Binding-site contacts:
Ligand atom O3 contacts residue PRO99 of chain 1.A at 3.6 Å.
Ligand atom C16 contacts residue PHE161 of chain 1.A at 3.4 Å (hydrophobic).
Ligand atom C19 contacts residue ASP160 of chain 1.A at 3.3 Å.
Ligand atom N contacts residue CYS98 of chain 1.A at 3.0 Å (h-bond).
Ligand atom C9 contacts residue GLU96 of chain 1.A at 3.6 Å.
Ligand atom F3 contacts residue LEU133 of chain 1.A at 3.5 Å.
Ligand atom F contacts residue GLU66 of chain 1.A at 3.4 Å.
Ligand atom C20 contacts residue ASP160 of chain 1.A at 3.4 Å.
Ligand atom O1 contacts residue ALA159 of chain 1.A at 3.5 Å.
Ligand atom O3 contacts residue GLY101 of chain 1.A at 3.4 Å (h-bond).
Ligand atom C4 contacts residue CYS98 of chain 1.A at 3.7 Å (hydrophobic).
Ligand atom O3 contacts residue CYS98 of chain 1.A at 3.2 Å (h-bond).
Ligand atom N4 contacts residue GLU66 of chain 1.A at 2.9 Å (salt-bridge).
Ligand atom N2 contacts residue PHE97 of chain 1.A at 3.6 Å.
Ligand atom C15 contacts residue ILE95 of chain 1.A at 3.4 Å (hydrophobic).
Ligand atom C14 contacts residue ILE95 of chain 1.A at 3.2 Å (hydrophobic).
Ligand atom C18 contacts residue ASP160 of chain 1.A at 3.4 Å.
Ligand atom C8 contacts residue ALA48 of chain 1.A at 3.3 Å (hydrophobic).
Ligand atom F2 contacts residue HIS140 of chain 1.A at 3.6 Å.
Ligand atom O contacts residue ALA48 of chain 1.A at 3.7 Å.
Ligand atom O3 contacts residue PHE97 of chain 1.A at 3.5 Å.
Ligand atom O1 contacts residue VAL79 of chain 1.A at 3.5 Å.
Ligand atom C11 contacts residue PHE161 of chain 1.A at 3.4 Å (hydrophobic).
Ligand atom N3 contacts residue GLU66 of chain 1.A at 2.8 Å (salt-bridge).
Ligand atom F1 contacts residue ILE78 of chain 1.A at 3.3 Å.
Ligand atom N contacts residue PHE97 of chain 1.A at 3.3 Å.
Ligand atom C17 contacts residue GLU66 of chain 1.A at 3.4 Å.
Ligand atom O1 contacts residue ASP160 of chain 1.A at 2.9 Å (salt-bridge).
Ligand atom C contacts residue EDO1 of chain 1.C at 3.4 Å.
Ligand atom C7 contacts residue ALA48 of chain 1.A at 3.4 Å (hydrophobic).
Ligand atom N4 contacts residue ASP160 of chain 1.A at 3.4 Å (salt-bridge).
Ligand atom C12 contacts residue ILE95 of chain 1.A at 3.5 Å (hydrophobic).
Ligand atom C6 contacts residue PHE161 of chain 1.A at 3.6 Å (hydrophobic).
Ligand atom C21 contacts residue ILE69 of chain 1.A at 3.6 Å (hydrophobic).
Ligand atom O contacts residue PHE161 of chain 1.A at 3.3 Å.
Ligand atom C13 contacts residue ILE95 of chain 1.A at 3.2 Å (hydrophobic).
Ligand atom N2 contacts residue CYS98 of chain 1.A at 3.1 Å (h-bond).
Ligand atom C17 contacts residue ASP160 of chain 1.A at 3.7 Å.
Ligand atom C25 contacts residue PRO99 of chain 1.A at 3.2 Å (hydrophobic).
Ligand atom F contacts residue LEU168 of chain 1.A at 3.3 Å.

A protein and the small-molecule ligand that binds it are described below.
Small molecule (SMILES): O=C(Nc1ccc(Oc2ccc3[nH]c(NC(=O)c4ccco4)nc3c2)cc1)Nc1cc(C(F)(F)F)ccc1F

Sequence of chain 1.A:
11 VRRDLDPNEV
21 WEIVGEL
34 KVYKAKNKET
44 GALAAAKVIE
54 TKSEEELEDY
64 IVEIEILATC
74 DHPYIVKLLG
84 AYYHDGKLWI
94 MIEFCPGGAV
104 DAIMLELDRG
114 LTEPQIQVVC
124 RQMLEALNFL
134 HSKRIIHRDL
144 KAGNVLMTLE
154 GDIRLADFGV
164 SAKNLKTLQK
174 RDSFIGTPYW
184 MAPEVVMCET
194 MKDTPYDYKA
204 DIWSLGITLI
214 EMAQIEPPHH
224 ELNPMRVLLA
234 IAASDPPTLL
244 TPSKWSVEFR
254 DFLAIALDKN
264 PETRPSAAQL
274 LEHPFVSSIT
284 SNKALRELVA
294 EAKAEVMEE